This small molecule binds to this protein.
Small molecule (SMILES): CC(=O)N[C@H]1[C@H](O[C@H]2[C@H](O)[C@@H](NC(C)=O)CO[C@@H]2CO)O[C@H](CO)[C@@H](O[C@H]2O[C@H](CO)[C@@H](O)[C@H](O)[C@@H]2O)[C@@H]1O

Sequence of chain 1.A:
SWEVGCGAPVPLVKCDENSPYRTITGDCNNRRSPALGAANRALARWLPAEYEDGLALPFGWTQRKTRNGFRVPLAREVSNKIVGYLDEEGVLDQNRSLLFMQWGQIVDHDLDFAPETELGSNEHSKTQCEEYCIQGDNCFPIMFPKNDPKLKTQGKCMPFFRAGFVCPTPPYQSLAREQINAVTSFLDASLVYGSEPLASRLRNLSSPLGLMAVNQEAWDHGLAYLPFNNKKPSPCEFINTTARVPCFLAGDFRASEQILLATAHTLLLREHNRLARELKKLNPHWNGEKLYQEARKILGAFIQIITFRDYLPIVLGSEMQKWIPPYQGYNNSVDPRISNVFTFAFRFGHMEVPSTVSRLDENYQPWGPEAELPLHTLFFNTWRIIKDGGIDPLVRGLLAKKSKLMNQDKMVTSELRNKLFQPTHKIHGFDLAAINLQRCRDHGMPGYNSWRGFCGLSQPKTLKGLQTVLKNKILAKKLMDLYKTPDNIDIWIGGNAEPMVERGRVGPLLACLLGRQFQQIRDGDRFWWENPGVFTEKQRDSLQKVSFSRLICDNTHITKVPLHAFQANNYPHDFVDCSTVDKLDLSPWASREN

Binding-site contacts:
Ligand atom O5 contacts residue ASN241 of chain 1.A at 2.3 Å (h-bond).
Ligand atom O6 contacts residue LYS388 of chain 1.A at 4.2 Å.
Ligand atom C3 contacts residue ASN241 of chain 1.A at 3.9 Å.
Ligand atom O6 contacts residue ALA244 of chain 1.A at 4.4 Å.
Ligand atom C4 contacts residue TRP384 of chain 1.A at 4.4 Å (hydrophobic).
Ligand atom C6 contacts residue LYS388 of chain 1.A at 4.3 Å.
Ligand atom C6 contacts residue ALA244 of chain 1.A at 3.9 Å (hydrophobic).
Ligand atom C5 contacts residue ALA244 of chain 1.A at 4.2 Å (hydrophobic).
Ligand atom N2 contacts residue ASN241 of chain 1.A at 3.0 Å (h-bond).
Ligand atom C1 contacts residue ASN241 of chain 1.A at 1.4 Å.
Ligand atom O7 contacts residue TRP384 of chain 1.A at 3.3 Å.
Ligand atom C1 contacts residue TRP384 of chain 1.A at 4.1 Å (hydrophobic).
Ligand atom C5 contacts residue ASN241 of chain 1.A at 3.5 Å.
Ligand atom C2 contacts residue ASN241 of chain 1.A at 2.6 Å.
Ligand atom O5 contacts residue ALA244 of chain 1.A at 3.4 Å.
Ligand atom C7 contacts residue ASN241 of chain 1.A at 3.3 Å.
Ligand atom C2 contacts residue TRP384 of chain 1.A at 3.9 Å (hydrophobic).
Ligand atom C7 contacts residue TRP384 of chain 1.A at 4.4 Å (hydrophobic).
Ligand atom O6 contacts residue TRP384 of chain 1.A at 4.1 Å.
Ligand atom O7 contacts residue ASN241 of chain 1.A at 3.2 Å (h-bond).
Ligand atom O5 contacts residue TRP384 of chain 1.A at 3.9 Å.
Ligand atom C4 contacts residue ASN241 of chain 1.A at 4.2 Å.
Ligand atom C1 contacts residue ALA244 of chain 1.A at 4.2 Å (hydrophobic).
Ligand atom C8 contacts residue ASN241 of chain 1.A at 4.5 Å.